Binding-site contacts:
Ligand atom C7 contacts residue ASN269 of chain 1.D at 3.3 Å.
Ligand atom N2 contacts residue ASN269 of chain 1.D at 2.7 Å (h-bond).
Ligand atom C8 contacts residue NAG2 of chain 1.E at 3.1 Å.
Ligand atom O5 contacts residue ASN269 of chain 1.D at 2.4 Å (h-bond).
Ligand atom O7 contacts residue NAG1 of chain 1.E at 3.7 Å.
Ligand atom O7 contacts residue ASN269 of chain 1.D at 3.6 Å (h-bond).
Ligand atom C7 contacts residue SER267 of chain 1.D at 4.3 Å.
Ligand atom C8 contacts residue NAG1 of chain 1.E at 4.0 Å.
Ligand atom C5 contacts residue ASN269 of chain 1.D at 3.6 Å.
Ligand atom C2 contacts residue ASN269 of chain 1.D at 2.2 Å.
Ligand atom C1 contacts residue ASN269 of chain 1.D at 1.4 Å.
Ligand atom C8 contacts residue MAN8 of chain 1.E at 4.3 Å.
Ligand atom C4 contacts residue ASN269 of chain 1.D at 4.1 Å.
Ligand atom C3 contacts residue ASN269 of chain 1.D at 3.6 Å.
Ligand atom C8 contacts residue ASN269 of chain 1.D at 4.4 Å.
Ligand atom C8 contacts residue SER267 of chain 1.D at 3.5 Å.
Ligand atom C7 contacts residue NAG1 of chain 1.E at 4.3 Å.
Ligand atom C7 contacts residue NAG2 of chain 1.E at 4.3 Å.

Sequence of chain 1.D:
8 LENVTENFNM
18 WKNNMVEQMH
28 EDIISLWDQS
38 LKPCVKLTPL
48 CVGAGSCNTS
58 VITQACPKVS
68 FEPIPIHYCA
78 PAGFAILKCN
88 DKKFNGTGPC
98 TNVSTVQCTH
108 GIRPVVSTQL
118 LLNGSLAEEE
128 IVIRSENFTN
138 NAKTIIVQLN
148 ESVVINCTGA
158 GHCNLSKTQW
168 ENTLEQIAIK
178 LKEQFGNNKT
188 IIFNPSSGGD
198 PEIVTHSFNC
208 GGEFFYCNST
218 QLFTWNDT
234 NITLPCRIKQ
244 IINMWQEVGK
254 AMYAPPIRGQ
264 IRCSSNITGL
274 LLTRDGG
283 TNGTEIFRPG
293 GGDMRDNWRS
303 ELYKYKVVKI

A small-molecule ligand and the protein it binds are described below.
Small molecule (SMILES): CC(=O)N[C@H]1[C@H](O[C@H]2[C@H](O)[C@@H](NC(C)=O)CO[C@@H]2CO)O[C@H](CO)[C@@H](O)[C@@H]1O